A protein and the small-molecule ligand that binds it are described below.
Small molecule (SMILES): CC(=O)N[C@H]1[C@H](O[C@H]2[C@H](O)[C@@H](NC(C)=O)CO[C@@H]2CO)O[C@H](CO)[C@@H](O[C@@H]2O[C@H](CO[C@H]3O[C@H](CO)[C@@H](O)[C@H](O[C@H]4O[C@H](CO)[C@@H](O)[C@H](O)[C@@H]4O)[C@@H]3O)[C@@H](O)[C@H](O[C@H]3O[C@H](CO)[C@@H](O)[C@H](O)[C@@H]3O[C@H]3O[C@H](CO)[C@@H](O)[C@H](O)[C@@H]3O)[C@@H]2O)[C@@H]1O

Sequence of chain 1.E:
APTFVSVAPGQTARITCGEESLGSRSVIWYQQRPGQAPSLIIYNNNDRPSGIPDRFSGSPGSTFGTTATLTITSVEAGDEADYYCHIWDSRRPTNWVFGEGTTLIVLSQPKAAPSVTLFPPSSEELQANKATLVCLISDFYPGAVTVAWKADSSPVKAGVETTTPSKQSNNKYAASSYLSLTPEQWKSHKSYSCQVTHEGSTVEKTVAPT

Sequence of chain 1.C:
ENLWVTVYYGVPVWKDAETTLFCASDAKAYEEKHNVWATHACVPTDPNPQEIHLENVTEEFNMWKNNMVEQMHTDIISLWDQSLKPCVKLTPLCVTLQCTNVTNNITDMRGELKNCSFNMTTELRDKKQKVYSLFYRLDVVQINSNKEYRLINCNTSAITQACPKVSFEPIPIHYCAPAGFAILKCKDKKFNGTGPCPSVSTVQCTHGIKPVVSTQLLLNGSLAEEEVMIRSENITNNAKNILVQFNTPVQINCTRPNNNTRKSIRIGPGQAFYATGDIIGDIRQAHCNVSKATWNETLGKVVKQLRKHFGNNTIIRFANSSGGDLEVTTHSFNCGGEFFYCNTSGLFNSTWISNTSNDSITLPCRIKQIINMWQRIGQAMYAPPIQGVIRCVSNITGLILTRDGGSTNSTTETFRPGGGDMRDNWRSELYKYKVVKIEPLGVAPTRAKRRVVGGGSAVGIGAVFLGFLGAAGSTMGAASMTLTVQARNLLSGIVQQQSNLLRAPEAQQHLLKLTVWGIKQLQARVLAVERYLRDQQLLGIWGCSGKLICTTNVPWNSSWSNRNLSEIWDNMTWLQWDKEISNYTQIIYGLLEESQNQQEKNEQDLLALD

Binding-site contacts:
Ligand atom O7 contacts residue TYR135 of chain 1.C at 4.0 Å.
Ligand atom C8 contacts residue ARG91 of chain 1.E at 4.5 Å.
Ligand atom C5 contacts residue ASN118 of chain 1.C at 3.7 Å.
Ligand atom C6 contacts residue GLY18 of chain 1.E at 4.2 Å.
Ligand atom O7 contacts residue THR105 of chain 1.C at 4.0 Å.
Ligand atom C8 contacts residue VAL104 of chain 1.C at 3.7 Å (hydrophobic).
Ligand atom C7 contacts residue THR105 of chain 1.C at 4.4 Å.
Ligand atom O6 contacts residue NAG1 of chain 1.AA at 3.8 Å.
Ligand atom C7 contacts residue ASN118 of chain 1.C at 3.0 Å.
Ligand atom O2 contacts residue GLU20 of chain 1.E at 2.6 Å (salt-bridge).
Ligand atom C2 contacts residue GLU20 of chain 1.E at 3.9 Å.
Ligand atom O6 contacts residue GLU20 of chain 1.E at 3.6 Å (salt-bridge).
Ligand atom O6 contacts residue GLY18 of chain 1.E at 3.6 Å.
Ligand atom C6 contacts residue THR67 of chain 1.E at 3.8 Å.
Ligand atom C6 contacts residue GLU20 of chain 1.E at 3.8 Å.
Ligand atom C2 contacts residue ASN118 of chain 1.C at 2.5 Å.
Ligand atom C5 contacts residue GLU20 of chain 1.E at 4.2 Å.
Ligand atom O5 contacts residue ASN118 of chain 1.C at 2.4 Å (h-bond).
Ligand atom C6 contacts residue NAG1 of chain 1.AA at 4.4 Å.
Ligand atom O6 contacts residue TYR135 of chain 1.C at 4.0 Å.
Ligand atom C1 contacts residue ASN118 of chain 1.C at 1.5 Å.
Ligand atom C1 contacts residue GLU20 of chain 1.E at 4.2 Å.
Ligand atom O7 contacts residue ASN118 of chain 1.C at 2.8 Å (h-bond).
Ligand atom O5 contacts residue TYR135 of chain 1.C at 4.3 Å.
Ligand atom O6 contacts residue SER120 of chain 1.C at 3.0 Å (h-bond).
Ligand atom C3 contacts residue ASN118 of chain 1.C at 3.8 Å.
Ligand atom N2 contacts residue ASN118 of chain 1.C at 2.9 Å (h-bond).
Ligand atom C5 contacts residue TYR135 of chain 1.C at 4.1 Å (hydrophobic).
Ligand atom C6 contacts residue GLU19 of chain 1.E at 4.2 Å.
Ligand atom C8 contacts residue ASN118 of chain 1.C at 4.3 Å.
Ligand atom O6 contacts residue GLU19 of chain 1.E at 3.2 Å.
Ligand atom C4 contacts residue GLU20 of chain 1.E at 4.1 Å.
Ligand atom C3 contacts residue TYR135 of chain 1.C at 4.4 Å (hydrophobic).
Ligand atom C4 contacts residue ASN118 of chain 1.C at 4.2 Å.
Ligand atom O5 contacts residue GLU20 of chain 1.E at 3.6 Å.
Ligand atom C1 contacts residue TYR135 of chain 1.C at 3.9 Å (hydrophobic).
Ligand atom C6 contacts residue SER120 of chain 1.C at 4.4 Å.
Ligand atom O6 contacts residue THR67 of chain 1.E at 4.4 Å.
Ligand atom O7 contacts residue VAL104 of chain 1.C at 4.2 Å.
Ligand atom C8 contacts residue THR105 of chain 1.C at 4.4 Å.